Sequence of chain 1.A:
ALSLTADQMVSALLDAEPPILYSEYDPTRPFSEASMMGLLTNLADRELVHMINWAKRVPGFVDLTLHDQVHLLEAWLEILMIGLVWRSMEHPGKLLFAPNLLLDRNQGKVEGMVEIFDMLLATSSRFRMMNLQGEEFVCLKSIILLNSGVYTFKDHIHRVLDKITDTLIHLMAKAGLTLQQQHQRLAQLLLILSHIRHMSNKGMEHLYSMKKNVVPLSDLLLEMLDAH

Binding-site contacts:
Ligand atom C15 contacts residue ILE131 of chain 1.A at 4.1 Å (hydrophobic).
Ligand atom C2 contacts residue GLU60 of chain 1.A at 3.3 Å.
Ligand atom O17 contacts residue GLY228 of chain 1.A at 4.0 Å.
Ligand atom C9 contacts residue PHE111 of chain 1.A at 4.2 Å (hydrophobic).
Ligand atom C4 contacts residue PHE111 of chain 1.A at 4.1 Å (hydrophobic).
Ligand atom C15 contacts residue MET95 of chain 1.A at 4.2 Å (hydrophobic).
Ligand atom C2 contacts residue ALA57 of chain 1.A at 4.2 Å (hydrophobic).
Ligand atom C15 contacts residue GLY228 of chain 1.A at 4.1 Å.
Ligand atom C1 contacts residue ALA57 of chain 1.A at 4.0 Å (hydrophobic).
Ligand atom C3 contacts residue GLU60 of chain 1.A at 3.3 Å.
Ligand atom C18 contacts residue LEU232 of chain 1.A at 4.1 Å (hydrophobic).
Ligand atom C6 contacts residue LEU98 of chain 1.A at 4.0 Å (hydrophobic).
Ligand atom C10 contacts residue PHE111 of chain 1.A at 3.8 Å (hydrophobic).
Ligand atom C11 contacts residue LEU53 of chain 1.A at 4.0 Å (hydrophobic).
Ligand atom C2 contacts residue LEU56 of chain 1.A at 4.1 Å (hydrophobic).
Ligand atom C18 contacts residue GLY228 of chain 1.A at 3.9 Å.
Ligand atom C17 contacts residue HIS231 of chain 1.A at 3.5 Å.
Ligand atom C16 contacts residue GLY228 of chain 1.A at 3.8 Å.
Ligand atom C12 contacts residue LEU53 of chain 1.A at 4.1 Å (hydrophobic).
Ligand atom C1 contacts residue PHE111 of chain 1.A at 4.2 Å (hydrophobic).
Ligand atom O17 contacts residue HIS231 of chain 1.A at 2.9 Å (h-bond).
Ligand atom O3 contacts residue ARG101 of chain 1.A at 3.2 Å (salt-bridge).
Ligand atom O17 contacts residue LEU232 of chain 1.A at 3.5 Å.
Ligand atom C2 contacts residue PHE111 of chain 1.A at 4.2 Å (hydrophobic).
Ligand atom C2 contacts residue LEU53 of chain 1.A at 4.1 Å (hydrophobic).
Ligand atom C17 contacts residue MET50 of chain 1.A at 4.1 Å (hydrophobic).
Ligand atom C5 contacts residue PHE111 of chain 1.A at 3.7 Å (hydrophobic).
Ligand atom C7 contacts residue PHE111 of chain 1.A at 4.1 Å (hydrophobic).
Ligand atom C7 contacts residue MET95 of chain 1.A at 4.1 Å (hydrophobic).
Ligand atom O3 contacts residue GLU60 of chain 1.A at 2.5 Å (salt-bridge).
Ligand atom C4 contacts residue LEU98 of chain 1.A at 4.2 Å (hydrophobic).
Ligand atom C6 contacts residue MET95 of chain 1.A at 3.8 Å (hydrophobic).
Ligand atom C16 contacts residue HIS231 of chain 1.A at 3.5 Å.
Ligand atom C16 contacts residue ILE131 of chain 1.A at 4.1 Å (hydrophobic).
Ligand atom C4 contacts residue LEU94 of chain 1.A at 3.8 Å (hydrophobic).
Ligand atom O17 contacts residue MET50 of chain 1.A at 3.5 Å.
Ligand atom O3 contacts residue LEU94 of chain 1.A at 3.8 Å.
Ligand atom C6 contacts residue PHE111 of chain 1.A at 4.1 Å (hydrophobic).
Ligand atom C1 contacts residue LEU53 of chain 1.A at 3.5 Å (hydrophobic).
Ligand atom C3 contacts residue LEU94 of chain 1.A at 4.0 Å (hydrophobic).

A small-molecule ligand and the protein it binds are described below.
Small molecule (SMILES): C[C@]12CC[C@@H]3c4ccc(O)cc4CC[C@H]3[C@@H]1CC[C@@H]2O